The protein below binds the small molecule below.
Small molecule (SMILES): C[C@@H]1CCCN1CCOc1ccc([C@@H]2c3ccc(O)cc3CC[C@@H]2c2ccccc2)cc1

Binding-site contacts:
Ligand atom OAR contacts residue ALA59 of chain 1.B at 4.0 Å.
Ligand atom OAV contacts residue GLU62 of chain 1.B at 2.6 Å (salt-bridge).
Ligand atom CBF contacts residue TRP92 of chain 1.B at 3.5 Å (hydrophobic).
Ligand atom CAA contacts residue LEU55 of chain 1.B at 3.6 Å (hydrophobic).
Ligand atom CAG contacts residue LEU100 of chain 1.B at 4.0 Å (hydrophobic).
Ligand atom NAU contacts residue ASP60 of chain 1.B at 2.8 Å (salt-bridge).
Ligand atom CAP contacts residue TRP92 of chain 1.B at 3.9 Å (hydrophobic).
Ligand atom CAD contacts residue LEU96 of chain 1.B at 3.8 Å (hydrophobic).
Ligand atom CAS contacts residue LEU234 of chain 1.B at 3.7 Å (hydrophobic).
Ligand atom OAV contacts residue ARG103 of chain 1.B at 3.0 Å (salt-bridge).
Ligand atom CAC contacts residue GLU62 of chain 1.B at 3.3 Å.
Ligand atom CAP contacts residue ALA59 of chain 1.B at 3.5 Å (hydrophobic).
Ligand atom CBE contacts residue TRP92 of chain 1.B at 3.6 Å (hydrophobic).
Ligand atom CAB contacts residue GLU62 of chain 1.B at 3.4 Å.
Ligand atom CAX contacts residue LEU234 of chain 1.B at 3.8 Å (hydrophobic).
Ligand atom CAT contacts residue ASP60 of chain 1.B at 3.7 Å.
Ligand atom CBB contacts residue ASP60 of chain 1.B at 3.3 Å.
Ligand atom OAV contacts residue LEU96 of chain 1.B at 3.9 Å.
Ligand atom CAH contacts residue MET97 of chain 1.B at 4.0 Å (hydrophobic).
Ligand atom CAQ contacts residue LEU93 of chain 1.B at 3.7 Å (hydrophobic).
Ligand atom CBD contacts residue TRP92 of chain 1.B at 3.8 Å (hydrophobic).
Ligand atom CAP contacts residue LEU93 of chain 1.B at 3.9 Å (hydrophobic).
Ligand atom CAG contacts residue MET97 of chain 1.B at 3.9 Å (hydrophobic).
Ligand atom CAZ contacts residue HIS233 of chain 1.B at 3.8 Å.
Ligand atom CAQ contacts residue ALA59 of chain 1.B at 3.8 Å (hydrophobic).
Ligand atom CAY contacts residue ILE133 of chain 1.B at 3.9 Å (hydrophobic).
Ligand atom CBE contacts residue ASP60 of chain 1.B at 3.4 Å.
Ligand atom CAA contacts residue ALA59 of chain 1.B at 3.9 Å (hydrophobic).
Ligand atom CBF contacts residue ASP60 of chain 1.B at 3.1 Å.
Ligand atom OAR contacts residue LEU234 of chain 1.B at 4.0 Å.
Ligand atom CBF contacts residue ALA59 of chain 1.B at 4.0 Å (hydrophobic).
Ligand atom CAM contacts residue LEU55 of chain 1.B at 3.9 Å (hydrophobic).
Ligand atom CAN contacts residue THR56 of chain 1.B at 3.8 Å.
Ligand atom CAN contacts residue ALA59 of chain 1.B at 4.0 Å (hydrophobic).
Ligand atom CAF contacts residue PHE113 of chain 1.B at 3.9 Å (hydrophobic).
Ligand atom CAZ contacts residue MET52 of chain 1.B at 3.8 Å (hydrophobic).
Ligand atom CAY contacts residue HIS233 of chain 1.B at 3.2 Å.
Ligand atom CAO contacts residue ALA59 of chain 1.B at 3.6 Å (hydrophobic).
Ligand atom CAS contacts residue TRP92 of chain 1.B at 3.6 Å (hydrophobic).
Ligand atom CAX contacts residue GLY230 of chain 1.B at 3.9 Å.

Sequence of chain 1.B:
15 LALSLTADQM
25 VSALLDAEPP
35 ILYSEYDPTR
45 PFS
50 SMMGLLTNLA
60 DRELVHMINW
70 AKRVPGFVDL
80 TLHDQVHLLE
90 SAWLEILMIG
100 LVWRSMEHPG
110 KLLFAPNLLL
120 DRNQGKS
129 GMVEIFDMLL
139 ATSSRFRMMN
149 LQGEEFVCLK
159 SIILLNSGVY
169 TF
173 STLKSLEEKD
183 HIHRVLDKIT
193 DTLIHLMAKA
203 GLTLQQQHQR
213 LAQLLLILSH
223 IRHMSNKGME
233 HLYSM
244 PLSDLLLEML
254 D